Binding-site contacts:
Ligand atom C18 contacts residue TYR45 of chain 1.J at 3.0 Å (hydrophobic).
Ligand atom C37 contacts residue ILE43 of chain 1.C at 4.0 Å (hydrophobic).
Ligand atom C37 contacts residue LEU38 of chain 1.J at 4.1 Å (hydrophobic).
Ligand atom C34 contacts residue ILE43 of chain 1.C at 4.3 Å (hydrophobic).
Ligand atom C25 contacts residue THR39 of chain 1.C at 4.2 Å.
Ligand atom C40 contacts residue THR37 of chain 1.J at 3.6 Å.
Ligand atom C19 contacts residue TYR45 of chain 1.J at 4.2 Å (hydrophobic).
Ligand atom C40 contacts residue GLY42 of chain 1.J at 3.9 Å.
Ligand atom C34 contacts residue GLY41 of chain 1.J at 3.9 Å.
Ligand atom C31 contacts residue ILE43 of chain 1.C at 3.6 Å (hydrophobic).
Ligand atom C22 contacts residue TYR45 of chain 1.J at 3.7 Å (hydrophobic).
Ligand atom C37 contacts residue GLY42 of chain 1.J at 3.9 Å.
Ligand atom C43 contacts residue GLY41 of chain 1.J at 4.3 Å.
Ligand atom C25 contacts residue TYR45 of chain 1.J at 4.3 Å (hydrophobic).
Ligand atom C40 contacts residue GLY41 of chain 1.J at 3.8 Å.
Ligand atom C40 contacts residue LEU38 of chain 1.J at 3.7 Å (hydrophobic).
Ligand atom O16 contacts residue TYR45 of chain 1.J at 3.8 Å.
Ligand atom C43 contacts residue LEU38 of chain 1.J at 4.5 Å (hydrophobic).
Ligand atom C43 contacts residue THR37 of chain 1.J at 4.1 Å.
Ligand atom C34 contacts residue GLY42 of chain 1.J at 4.0 Å.
Ligand atom C28 contacts residue TYR45 of chain 1.J at 4.0 Å (hydrophobic).
Ligand atom C37 contacts residue GLY41 of chain 1.J at 4.1 Å.
Ligand atom C19 contacts residue THR39 of chain 1.C at 4.4 Å.

Sequence of chain 1.J:
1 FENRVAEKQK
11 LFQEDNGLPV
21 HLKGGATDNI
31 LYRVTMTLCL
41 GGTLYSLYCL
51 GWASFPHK

Sequence of chain 1.C:
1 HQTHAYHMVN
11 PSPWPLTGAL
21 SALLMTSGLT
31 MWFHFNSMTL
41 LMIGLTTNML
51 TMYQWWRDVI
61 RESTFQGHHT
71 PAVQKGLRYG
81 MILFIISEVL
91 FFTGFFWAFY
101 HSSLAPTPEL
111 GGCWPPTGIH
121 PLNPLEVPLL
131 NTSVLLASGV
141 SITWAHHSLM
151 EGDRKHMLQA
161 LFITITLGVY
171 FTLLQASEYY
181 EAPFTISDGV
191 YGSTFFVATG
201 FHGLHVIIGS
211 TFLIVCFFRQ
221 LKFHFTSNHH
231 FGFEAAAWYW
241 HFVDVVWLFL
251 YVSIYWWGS

The small molecule below binds the protein below.
Small molecule (SMILES): CCCCCCCCCCO[C@@H]1O[C@H](CO)[C@@H](O[C@H]2O[C@H](CO)[C@@H](O)[C@H](O)[C@H]2O)[C@H](O)[C@H]1O